Binding-site contacts:
Ligand atom C4 contacts residue HIS212 of chain 2.A at 3.8 Å.
Ligand atom C5 contacts residue GLU123 of chain 2.A at 4.0 Å.
Ligand atom C3 contacts residue MET208 of chain 2.A at 4.1 Å (hydrophobic).
Ligand atom C8 contacts residue TYR269 of chain 2.A at 4.2 Å (hydrophobic).
Ligand atom C3 contacts residue GLU123 of chain 2.A at 3.7 Å.
Ligand atom C13 contacts residue CYS188 of chain 2.A at 3.9 Å (hydrophobic).
Ligand atom C13 contacts residue LYS297 of chain 2.A at 3.5 Å.
Ligand atom C18 contacts residue GLU123 of chain 2.A at 4.0 Å.
Ligand atom C3 contacts residue HIS212 of chain 2.A at 3.1 Å.
Ligand atom C15 contacts residue LYS297 of chain 2.A at 1.3 Å.
Ligand atom C2 contacts residue MET208 of chain 2.A at 4.2 Å (hydrophobic).
Ligand atom C3 contacts residue PHE213 of chain 2.A at 3.4 Å (hydrophobic).
Ligand atom C14 contacts residue ALA118 of chain 2.A at 3.9 Å (hydrophobic).
Ligand atom C4 contacts residue PHE213 of chain 2.A at 3.7 Å (hydrophobic).
Ligand atom C14 contacts residue LYS297 of chain 2.A at 2.3 Å.
Ligand atom C19 contacts residue TYR269 of chain 2.A at 3.3 Å (hydrophobic).
Ligand atom C19 contacts residue ILE190 of chain 2.A at 4.0 Å (hydrophobic).
Ligand atom C4 contacts residue GLU123 of chain 2.A at 3.3 Å.
Ligand atom C16 contacts residue MET208 of chain 2.A at 3.8 Å (hydrophobic).
Ligand atom C20 contacts residue CYS188 of chain 2.A at 3.4 Å (hydrophobic).
Ligand atom C2 contacts residue PHE213 of chain 2.A at 3.6 Å (hydrophobic).
Ligand atom C1 contacts residue PHE209 of chain 2.A at 4.2 Å (hydrophobic).
Ligand atom C10 contacts residue THR119 of chain 2.A at 3.9 Å.
Ligand atom C19 contacts residue THR119 of chain 2.A at 4.0 Å.
Ligand atom C19 contacts residue TYR192 of chain 2.A at 3.6 Å (hydrophobic).
Ligand atom C17 contacts residue PHE209 of chain 2.A at 3.7 Å (hydrophobic).
Ligand atom C20 contacts residue GLU182 of chain 2.A at 3.8 Å.
Ligand atom C15 contacts residue SER187 of chain 2.A at 3.9 Å.
Ligand atom C20 contacts residue SER187 of chain 2.A at 4.2 Å.
Ligand atom C9 contacts residue THR119 of chain 2.A at 3.8 Å.
Ligand atom C13 contacts residue ALA118 of chain 2.A at 4.2 Å (hydrophobic).
Ligand atom C7 contacts residue TYR269 of chain 2.A at 4.2 Å (hydrophobic).
Ligand atom C10 contacts residue TYR269 of chain 2.A at 4.2 Å (hydrophobic).
Ligand atom C11 contacts residue CYS188 of chain 2.A at 4.1 Å (hydrophobic).
Ligand atom C9 contacts residue TYR269 of chain 2.A at 3.8 Å (hydrophobic).
Ligand atom C19 contacts residue GLY189 of chain 2.A at 4.1 Å.
Ligand atom C12 contacts residue ALA118 of chain 2.A at 3.6 Å (hydrophobic).
Ligand atom C16 contacts residue PHE209 of chain 2.A at 3.6 Å (hydrophobic).
Ligand atom C20 contacts residue TYR269 of chain 2.A at 3.8 Å (hydrophobic).
Ligand atom C11 contacts residue TYR269 of chain 2.A at 3.8 Å (hydrophobic).

The small molecule below binds the protein below.
Small molecule (SMILES): CC1=C(/C=C/C(C)=C/C=C/C(C)=C/C=O)C(C)(C)CCC1

Sequence of chain 2.A:
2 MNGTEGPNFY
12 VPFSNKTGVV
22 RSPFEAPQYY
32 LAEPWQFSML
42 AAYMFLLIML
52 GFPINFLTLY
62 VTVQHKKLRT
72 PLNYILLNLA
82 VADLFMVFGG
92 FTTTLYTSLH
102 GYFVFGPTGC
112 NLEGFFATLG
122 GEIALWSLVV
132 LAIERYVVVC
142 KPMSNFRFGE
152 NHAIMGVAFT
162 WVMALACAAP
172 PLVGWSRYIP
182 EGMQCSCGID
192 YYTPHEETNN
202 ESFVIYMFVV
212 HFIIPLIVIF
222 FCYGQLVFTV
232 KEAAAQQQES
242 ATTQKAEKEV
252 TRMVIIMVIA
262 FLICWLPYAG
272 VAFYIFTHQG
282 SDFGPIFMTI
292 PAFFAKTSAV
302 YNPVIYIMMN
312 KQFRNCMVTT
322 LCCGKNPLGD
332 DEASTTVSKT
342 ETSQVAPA